The protein below binds the small molecule below.
Small molecule (SMILES): CC(=O)N[C@@H]1[C@@H](O)[C@H](O)[C@@H](CO)O[C@H]1O

Binding-site contacts:
Ligand atom O6 contacts residue PHE119 of chain 3.E at 4.0 Å.
Ligand atom C7 contacts residue ASP67 of chain 3.E at 3.9 Å.
Ligand atom C7 contacts residue TYR90 of chain 3.E at 4.1 Å (hydrophobic).
Ligand atom C5 contacts residue ASN118 of chain 3.E at 3.6 Å.
Ligand atom C8 contacts residue TYR90 of chain 3.E at 3.8 Å (hydrophobic).
Ligand atom O5 contacts residue THR89 of chain 3.E at 4.3 Å.
Ligand atom O7 contacts residue ASN118 of chain 3.E at 3.0 Å (h-bond).
Ligand atom O5 contacts residue PHE119 of chain 3.E at 3.8 Å.
Ligand atom O7 contacts residue SER66 of chain 3.E at 3.5 Å.
Ligand atom C5 contacts residue PHE119 of chain 3.E at 4.4 Å (hydrophobic).
Ligand atom O5 contacts residue SER66 of chain 3.E at 4.4 Å.
Ligand atom C5 contacts residue THR89 of chain 3.E at 4.2 Å.
Ligand atom C2 contacts residue ASN118 of chain 3.E at 2.5 Å.
Ligand atom C7 contacts residue ASN118 of chain 3.E at 3.1 Å.
Ligand atom C8 contacts residue ASP67 of chain 3.E at 4.0 Å.
Ligand atom O7 contacts residue ASP67 of chain 3.E at 3.5 Å (salt-bridge).
Ligand atom C1 contacts residue ASN118 of chain 3.E at 1.4 Å.
Ligand atom O5 contacts residue THR120 of chain 3.E at 3.4 Å (h-bond).
Ligand atom C6 contacts residue THR89 of chain 3.E at 4.2 Å.
Ligand atom C3 contacts residue ASN118 of chain 3.E at 3.8 Å.
Ligand atom N2 contacts residue ASN118 of chain 3.E at 2.9 Å (h-bond).
Ligand atom C8 contacts residue ASN118 of chain 3.E at 4.4 Å.
Ligand atom C6 contacts residue PHE119 of chain 3.E at 3.8 Å (hydrophobic).
Ligand atom C5 contacts residue THR120 of chain 3.E at 4.0 Å.
Ligand atom N2 contacts residue TYR90 of chain 3.E at 4.4 Å.
Ligand atom O6 contacts residue THR120 of chain 3.E at 2.5 Å (h-bond).
Ligand atom O5 contacts residue ASN118 of chain 3.E at 2.3 Å (h-bond).
Ligand atom C1 contacts residue THR89 of chain 3.E at 4.4 Å.
Ligand atom C1 contacts residue SER66 of chain 3.E at 4.5 Å.
Ligand atom C6 contacts residue THR120 of chain 3.E at 3.4 Å.
Ligand atom C4 contacts residue ASN118 of chain 3.E at 4.2 Å.

Sequence of chain 3.E:
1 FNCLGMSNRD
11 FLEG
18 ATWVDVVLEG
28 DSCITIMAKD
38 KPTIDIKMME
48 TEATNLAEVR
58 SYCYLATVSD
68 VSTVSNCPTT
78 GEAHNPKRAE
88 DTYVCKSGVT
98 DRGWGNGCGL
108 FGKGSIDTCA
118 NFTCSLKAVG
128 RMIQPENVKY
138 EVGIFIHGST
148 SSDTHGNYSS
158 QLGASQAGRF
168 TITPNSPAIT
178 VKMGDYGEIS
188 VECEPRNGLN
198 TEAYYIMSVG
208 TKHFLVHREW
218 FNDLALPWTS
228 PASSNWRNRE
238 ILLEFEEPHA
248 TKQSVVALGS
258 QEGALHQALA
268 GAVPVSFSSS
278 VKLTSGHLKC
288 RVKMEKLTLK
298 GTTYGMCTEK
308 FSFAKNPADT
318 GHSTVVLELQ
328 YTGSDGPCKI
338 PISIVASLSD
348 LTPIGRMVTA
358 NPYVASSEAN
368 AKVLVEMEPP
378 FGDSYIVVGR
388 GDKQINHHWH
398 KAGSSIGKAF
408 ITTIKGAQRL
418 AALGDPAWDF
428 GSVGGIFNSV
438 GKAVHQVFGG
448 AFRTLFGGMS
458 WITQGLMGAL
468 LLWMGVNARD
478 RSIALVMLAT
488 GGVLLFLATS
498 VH